Binding-site contacts:
Ligand atom C4 contacts residue LEU17 of chain 1.D at 4.2 Å (hydrophobic).
Ligand atom C2 contacts residue ALA14 of chain 1.D at 4.0 Å (hydrophobic).
Ligand atom C5 contacts residue GLU13 of chain 2.B at 2.5 Å.
Ligand atom C3 contacts residue LEU17 of chain 1.D at 4.2 Å (hydrophobic).
Ligand atom C4 contacts residue LEU17 of chain 2.B at 3.8 Å (hydrophobic).
Ligand atom C3 contacts residue GLU13 of chain 1.D at 4.1 Å.
Ligand atom C7 contacts residue GLU13 of chain 1.D at 3.3 Å.
Ligand atom O1 contacts residue HIS10 of chain 1.D at 2.7 Å (h-bond).
Ligand atom C6 contacts residue HIS10 of chain 1.D at 4.1 Å.
Ligand atom C1 contacts residue HIS10 of chain 1.D at 3.5 Å.
Ligand atom C4 contacts residue ALA14 of chain 2.B at 4.5 Å (hydrophobic).
Ligand atom C7 contacts residue LEU17 of chain 1.D at 3.1 Å (hydrophobic).
Ligand atom C5 contacts residue LEU17 of chain 2.B at 4.2 Å (hydrophobic).
Ligand atom C2 contacts residue GLU13 of chain 1.D at 4.3 Å.
Ligand atom C7 contacts residue ALA14 of chain 1.D at 3.3 Å (hydrophobic).
Ligand atom C6 contacts residue GLU13 of chain 2.B at 3.1 Å.
Ligand atom C4 contacts residue GLU13 of chain 2.B at 3.0 Å.
Ligand atom C1 contacts residue GLU13 of chain 2.B at 4.3 Å.
Ligand atom C3 contacts residue ALA14 of chain 1.D at 4.2 Å (hydrophobic).
Ligand atom C5 contacts residue TYR16 of chain 2.B at 3.6 Å (hydrophobic).
Ligand atom C7 contacts residue LEU17 of chain 2.B at 3.4 Å (hydrophobic).
Ligand atom C3 contacts residue GLU13 of chain 2.B at 4.3 Å.
Ligand atom C2 contacts residue HIS10 of chain 1.D at 3.6 Å.
Ligand atom C3 contacts residue LEU17 of chain 2.B at 3.9 Å (hydrophobic).
Ligand atom C6 contacts residue TYR16 of chain 2.B at 3.5 Å (hydrophobic).

The small molecule below binds the protein below.
Small molecule (SMILES): Cc1cccc(O)c1

Sequence of chain 2.B:
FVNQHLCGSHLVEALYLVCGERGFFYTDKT

Sequence of chain 1.D:
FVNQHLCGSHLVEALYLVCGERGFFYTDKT